Sequence of chain 1.A:
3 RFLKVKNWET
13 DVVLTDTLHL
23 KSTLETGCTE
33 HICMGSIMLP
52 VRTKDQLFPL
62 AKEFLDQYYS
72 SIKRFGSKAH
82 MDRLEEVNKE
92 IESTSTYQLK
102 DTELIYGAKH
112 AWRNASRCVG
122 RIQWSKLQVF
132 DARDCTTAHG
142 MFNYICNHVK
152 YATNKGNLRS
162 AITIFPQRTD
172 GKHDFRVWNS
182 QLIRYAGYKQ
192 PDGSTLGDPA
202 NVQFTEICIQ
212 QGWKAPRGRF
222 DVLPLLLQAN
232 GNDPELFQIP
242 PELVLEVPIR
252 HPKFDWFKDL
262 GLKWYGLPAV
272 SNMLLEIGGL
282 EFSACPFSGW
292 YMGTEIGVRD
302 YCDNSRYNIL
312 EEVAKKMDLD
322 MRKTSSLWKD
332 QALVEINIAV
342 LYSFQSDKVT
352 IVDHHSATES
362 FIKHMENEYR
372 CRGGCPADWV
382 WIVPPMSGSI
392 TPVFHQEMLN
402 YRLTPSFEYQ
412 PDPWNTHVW

The small molecule below binds the protein below.
Small molecule (SMILES): [H]/N=C(\CCSCC)NCCC[C@H](N)C(=O)O

Binding-site contacts:
Ligand atom C1 contacts residue PRO269 of chain 1.A at 3.7 Å (hydrophobic).
Ligand atom C6 contacts residue SER289 of chain 1.A at 4.0 Å.
Ligand atom OA2 contacts residue TYR292 of chain 1.A at 3.4 Å.
Ligand atom S4 contacts residue HEM1 of chain 1.C at 2.6 Å.
Ligand atom CG contacts residue GLU296 of chain 1.A at 3.3 Å.
Ligand atom CA contacts residue GLU296 of chain 1.A at 3.5 Å.
Ligand atom C6 contacts residue VAL271 of chain 1.A at 3.8 Å (hydrophobic).
Ligand atom CA contacts residue GLN182 of chain 1.A at 3.5 Å.
Ligand atom OA2 contacts residue ASP301 of chain 1.A at 2.5 Å (salt-bridge).
Ligand atom C5 contacts residue PHE288 of chain 1.A at 3.3 Å (hydrophobic).
Ligand atom OA1 contacts residue TYR292 of chain 1.A at 2.6 Å (h-bond).
Ligand atom CB contacts residue GLU296 of chain 1.A at 3.2 Å.
Ligand atom C2 contacts residue TRP291 of chain 1.A at 3.8 Å (hydrophobic).
Ligand atom C3 contacts residue HEM1 of chain 1.C at 3.1 Å.
Ligand atom CB contacts residue TYR292 of chain 1.A at 3.8 Å (hydrophobic).
Ligand atom N contacts residue HEM1 of chain 1.C at 3.0 Å (h-bond).
Ligand atom NH contacts residue TYR292 of chain 1.A at 3.7 Å.
Ligand atom NH contacts residue HEM1 of chain 1.C at 4.0 Å.
Ligand atom C2 contacts residue PRO269 of chain 1.A at 3.4 Å (hydrophobic).
Ligand atom NH contacts residue TRP291 of chain 1.A at 2.8 Å (h-bond).
Ligand atom N contacts residue GLU296 of chain 1.A at 2.8 Å (salt-bridge).
Ligand atom NE contacts residue PRO269 of chain 1.A at 3.8 Å.
Ligand atom C1 contacts residue TRP291 of chain 1.A at 3.7 Å (hydrophobic).
Ligand atom OA1 contacts residue ASP301 of chain 1.A at 3.3 Å (salt-bridge).
Ligand atom C contacts residue ASP301 of chain 1.A at 3.3 Å.
Ligand atom C3 contacts residue GLY290 of chain 1.A at 3.9 Å.
Ligand atom CD contacts residue GLU296 of chain 1.A at 3.6 Å.
Ligand atom C contacts residue TYR292 of chain 1.A at 3.4 Å (hydrophobic).
Ligand atom CB contacts residue GLN182 of chain 1.A at 3.6 Å.
Ligand atom OA1 contacts residue GLN182 of chain 1.A at 3.3 Å (h-bond).
Ligand atom CD contacts residue PRO269 of chain 1.A at 3.8 Å (hydrophobic).
Ligand atom OA2 contacts residue GLU296 of chain 1.A at 3.5 Å (salt-bridge).
Ligand atom C5 contacts residue HEM1 of chain 1.C at 3.3 Å.
Ligand atom NE contacts residue GLU296 of chain 1.A at 2.7 Å (salt-bridge).
Ligand atom C1 contacts residue GLU296 of chain 1.A at 3.4 Å.
Ligand atom C contacts residue GLN182 of chain 1.A at 3.8 Å.
Ligand atom C6 contacts residue PRO269 of chain 1.A at 3.9 Å (hydrophobic).
Ligand atom NH contacts residue GLU296 of chain 1.A at 2.6 Å (salt-bridge).
Ligand atom C6 contacts residue PHE288 of chain 1.A at 3.5 Å (hydrophobic).
Ligand atom OA1 contacts residue TYR266 of chain 1.A at 3.5 Å (h-bond).